Binding-site contacts:
Ligand atom C11 contacts residue LEU46 of chain 1.B at 4.1 Å (hydrophobic).
Ligand atom O17 contacts residue LEU225 of chain 1.B at 3.4 Å.
Ligand atom C9 contacts residue PHE104 of chain 1.B at 3.9 Å (hydrophobic).
Ligand atom C18 contacts residue LEU225 of chain 1.B at 3.9 Å (hydrophobic).
Ligand atom O3 contacts residue LEU87 of chain 1.B at 3.4 Å.
Ligand atom C4 contacts residue LEU91 of chain 1.B at 4.1 Å (hydrophobic).
Ligand atom C6 contacts residue MET88 of chain 1.B at 3.5 Å (hydrophobic).
Ligand atom C18 contacts residue GLY221 of chain 1.B at 4.0 Å.
Ligand atom C17 contacts residue HIS224 of chain 1.B at 3.6 Å.
Ligand atom O17 contacts residue GLY221 of chain 1.B at 3.8 Å.
Ligand atom C5 contacts residue LEU91 of chain 1.B at 4.1 Å (hydrophobic).
Ligand atom C2 contacts residue LEU87 of chain 1.B at 4.2 Å (hydrophobic).
Ligand atom C2 contacts residue ALA50 of chain 1.B at 4.0 Å (hydrophobic).
Ligand atom C15 contacts residue GLY221 of chain 1.B at 3.9 Å.
Ligand atom C16 contacts residue ILE124 of chain 1.B at 3.5 Å (hydrophobic).
Ligand atom C3 contacts residue GLU53 of chain 1.B at 3.6 Å.
Ligand atom C10 contacts residue PHE104 of chain 1.B at 3.6 Å (hydrophobic).
Ligand atom C6 contacts residue LEU91 of chain 1.B at 3.7 Å (hydrophobic).
Ligand atom C17 contacts residue GLY221 of chain 1.B at 4.2 Å.
Ligand atom C17 contacts residue MET43 of chain 1.B at 4.2 Å (hydrophobic).
Ligand atom C15 contacts residue ILE124 of chain 1.B at 4.1 Å (hydrophobic).
Ligand atom C17 contacts residue MET121 of chain 1.B at 4.2 Å (hydrophobic).
Ligand atom C15 contacts residue MET121 of chain 1.B at 4.3 Å (hydrophobic).
Ligand atom C4 contacts residue LEU87 of chain 1.B at 3.2 Å (hydrophobic).
Ligand atom C7 contacts residue MET88 of chain 1.B at 4.1 Å (hydrophobic).
Ligand atom C2 contacts residue GLU53 of chain 1.B at 3.8 Å.
Ligand atom C1 contacts residue LEU46 of chain 1.B at 4.2 Å (hydrophobic).
Ligand atom O3 contacts residue GLU53 of chain 1.B at 2.6 Å (salt-bridge).
Ligand atom C3 contacts residue LEU87 of chain 1.B at 3.8 Å (hydrophobic).
Ligand atom C5 contacts residue PHE104 of chain 1.B at 4.0 Å (hydrophobic).
Ligand atom C12 contacts residue LEU46 of chain 1.B at 4.2 Å (hydrophobic).
Ligand atom C16 contacts residue GLY221 of chain 1.B at 3.6 Å.
Ligand atom C16 contacts residue HIS224 of chain 1.B at 3.7 Å.
Ligand atom C1 contacts residue ALA50 of chain 1.B at 3.9 Å (hydrophobic).
Ligand atom C1 contacts residue PHE104 of chain 1.B at 3.9 Å (hydrophobic).
Ligand atom O3 contacts residue ARG94 of chain 1.B at 3.2 Å (salt-bridge).
Ligand atom C7 contacts residue LEU128 of chain 1.B at 4.1 Å (hydrophobic).
Ligand atom C3 contacts residue ARG94 of chain 1.B at 4.3 Å.
Ligand atom C16 contacts residue MET121 of chain 1.B at 3.6 Å (hydrophobic).
Ligand atom O17 contacts residue HIS224 of chain 1.B at 2.8 Å (h-bond).

Sequence of chain 1.B:
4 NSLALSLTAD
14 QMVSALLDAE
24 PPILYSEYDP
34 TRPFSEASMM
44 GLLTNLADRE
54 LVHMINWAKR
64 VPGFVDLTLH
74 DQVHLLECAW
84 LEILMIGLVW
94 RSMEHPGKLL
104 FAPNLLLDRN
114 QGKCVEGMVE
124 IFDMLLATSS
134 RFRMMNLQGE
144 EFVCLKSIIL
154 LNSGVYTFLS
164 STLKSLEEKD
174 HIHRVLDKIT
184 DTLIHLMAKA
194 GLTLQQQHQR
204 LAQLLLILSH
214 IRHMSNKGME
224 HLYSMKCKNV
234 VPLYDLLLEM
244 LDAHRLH

The small molecule below binds the protein below.
Small molecule (SMILES): C[C@]12CC[C@@H]3c4ccc(O)cc4CC[C@H]3[C@@H]1CC[C@@H]2O